Binding-site contacts:
Ligand atom C5 contacts residue PRO32 of chain 4.F at 4.1 Å (hydrophobic).
Ligand atom C1 contacts residue ASN70 of chain 1.F at 1.4 Å.
Ligand atom N2 contacts residue ASN70 of chain 1.F at 2.8 Å (h-bond).
Ligand atom C3 contacts residue ASN70 of chain 1.F at 3.7 Å.
Ligand atom O7 contacts residue ASN70 of chain 1.F at 3.2 Å (h-bond).
Ligand atom C5 contacts residue ASN70 of chain 1.F at 3.7 Å.
Ligand atom O5 contacts residue ASN70 of chain 1.F at 2.4 Å (h-bond).
Ligand atom C7 contacts residue ASN70 of chain 1.F at 3.4 Å.
Ligand atom C2 contacts residue ASN70 of chain 1.F at 2.3 Å.
Ligand atom C1 contacts residue PRO32 of chain 4.F at 4.0 Å (hydrophobic).
Ligand atom C4 contacts residue ASN70 of chain 1.F at 4.2 Å.
Ligand atom O5 contacts residue PRO32 of chain 4.F at 3.4 Å.
Ligand atom C6 contacts residue PRO32 of chain 4.F at 4.0 Å (hydrophobic).

Sequence of chain 4.F:
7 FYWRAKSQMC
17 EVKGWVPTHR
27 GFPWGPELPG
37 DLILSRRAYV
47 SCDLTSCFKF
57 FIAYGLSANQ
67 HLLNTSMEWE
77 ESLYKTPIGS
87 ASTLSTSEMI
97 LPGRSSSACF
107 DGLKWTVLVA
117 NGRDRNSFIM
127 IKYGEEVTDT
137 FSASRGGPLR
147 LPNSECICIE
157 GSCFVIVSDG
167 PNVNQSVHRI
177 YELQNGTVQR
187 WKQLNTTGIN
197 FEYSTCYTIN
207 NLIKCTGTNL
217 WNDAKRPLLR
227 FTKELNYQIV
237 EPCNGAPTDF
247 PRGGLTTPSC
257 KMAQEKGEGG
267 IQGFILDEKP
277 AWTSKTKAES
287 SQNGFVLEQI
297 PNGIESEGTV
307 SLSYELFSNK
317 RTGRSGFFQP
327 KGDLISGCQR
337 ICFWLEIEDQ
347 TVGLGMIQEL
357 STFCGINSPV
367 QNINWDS

Sequence of chain 1.F:
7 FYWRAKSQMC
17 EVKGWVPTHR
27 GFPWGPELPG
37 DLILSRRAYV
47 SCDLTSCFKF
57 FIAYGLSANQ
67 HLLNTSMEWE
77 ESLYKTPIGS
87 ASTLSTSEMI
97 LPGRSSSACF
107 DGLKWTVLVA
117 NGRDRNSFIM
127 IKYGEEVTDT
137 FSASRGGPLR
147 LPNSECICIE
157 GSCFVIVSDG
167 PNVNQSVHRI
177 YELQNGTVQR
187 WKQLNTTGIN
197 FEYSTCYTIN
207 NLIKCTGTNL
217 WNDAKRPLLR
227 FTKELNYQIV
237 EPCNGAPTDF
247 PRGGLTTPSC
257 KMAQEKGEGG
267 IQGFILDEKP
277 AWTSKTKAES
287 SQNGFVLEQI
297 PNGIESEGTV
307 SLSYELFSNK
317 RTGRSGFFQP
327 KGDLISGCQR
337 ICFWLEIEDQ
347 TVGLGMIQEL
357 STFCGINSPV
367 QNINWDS

This protein binds this small molecule.
Small molecule (SMILES): CC(=O)N[C@H]1[C@H](O[C@H]2[C@H](O[C@H]3O[C@@H](C)[C@@H](O)[C@@H](O)[C@@H]3O)[C@@H](NC(C)=O)CO[C@@H]2CO)O[C@H](CO)[C@@H](O)[C@@H]1O